This small molecule binds to this protein.
Small molecule (SMILES): CC(=O)N1CCN(c2ccncc2)CC1

Sequence of chain 1.B:
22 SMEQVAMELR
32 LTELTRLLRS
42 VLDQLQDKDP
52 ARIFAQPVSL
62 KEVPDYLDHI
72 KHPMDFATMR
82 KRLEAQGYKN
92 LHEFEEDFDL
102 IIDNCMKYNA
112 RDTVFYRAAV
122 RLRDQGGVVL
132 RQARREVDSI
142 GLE

Binding-site contacts:
Ligand atom C9 contacts residue VAL64 of chain 1.B at 4.3 Å (hydrophobic).
Ligand atom C7 contacts residue PHE116 of chain 1.B at 3.8 Å (hydrophobic).
Ligand atom O1 contacts residue TYR67 of chain 1.B at 4.4 Å.
Ligand atom C2 contacts residue VAL59 of chain 1.B at 3.8 Å (hydrophobic).
Ligand atom C6 contacts residue TYR109 of chain 1.B at 3.8 Å (hydrophobic).
Ligand atom C5 contacts residue TYR109 of chain 1.B at 4.1 Å (hydrophobic).
Ligand atom C11 contacts residue PHE116 of chain 1.B at 4.2 Å (hydrophobic).
Ligand atom N2 contacts residue VAL64 of chain 1.B at 4.1 Å.
Ligand atom C5 contacts residue PHE116 of chain 1.B at 3.8 Å (hydrophobic).
Ligand atom C2 contacts residue ASN110 of chain 1.B at 3.9 Å.
Ligand atom C2 contacts residue CYS106 of chain 1.B at 4.5 Å (hydrophobic).
Ligand atom C7 contacts residue VAL64 of chain 1.B at 3.8 Å (hydrophobic).
Ligand atom C8 contacts residue VAL64 of chain 1.B at 3.9 Å (hydrophobic).
Ligand atom N1 contacts residue ASN110 of chain 1.B at 4.5 Å.
Ligand atom C6 contacts residue ASN110 of chain 1.B at 3.9 Å.
Ligand atom O1 contacts residue CYS106 of chain 1.B at 3.9 Å.
Ligand atom C4 contacts residue PHE116 of chain 1.B at 3.4 Å (hydrophobic).
Ligand atom C3 contacts residue VAL59 of chain 1.B at 4.0 Å (hydrophobic).
Ligand atom C1 contacts residue PHE55 of chain 1.B at 4.5 Å (hydrophobic).
Ligand atom C1 contacts residue ILE54 of chain 1.B at 3.9 Å (hydrophobic).
Ligand atom C1 contacts residue CYS106 of chain 1.B at 4.4 Å (hydrophobic).
Ligand atom N1 contacts residue VAL59 of chain 1.B at 3.9 Å.
Ligand atom C6 contacts residue VAL64 of chain 1.B at 4.3 Å (hydrophobic).
Ligand atom C5 contacts residue VAL64 of chain 1.B at 4.5 Å (hydrophobic).
Ligand atom C1 contacts residue VAL59 of chain 1.B at 3.9 Å (hydrophobic).
Ligand atom C9 contacts residue GLU63 of chain 1.B at 4.4 Å.
Ligand atom O1 contacts residue ASN110 of chain 1.B at 3.0 Å (h-bond).
Ligand atom C10 contacts residue VAL64 of chain 1.B at 4.5 Å (hydrophobic).
Ligand atom O1 contacts residue VAL59 of chain 1.B at 4.3 Å.
Ligand atom C6 contacts residue VAL59 of chain 1.B at 4.5 Å (hydrophobic).
Ligand atom C8 contacts residue PHE116 of chain 1.B at 4.3 Å (hydrophobic).
Ligand atom N3 contacts residue GLU63 of chain 1.B at 4.2 Å.
Ligand atom C11 contacts residue VAL64 of chain 1.B at 4.1 Å (hydrophobic).
Ligand atom N2 contacts residue PHE116 of chain 1.B at 3.5 Å.
Ligand atom C5 contacts residue ASN110 of chain 1.B at 3.4 Å.